Binding-site contacts:
Ligand atom C1 contacts residue ASN75 of chain 1.A at 3.4 Å.
Ligand atom C7 contacts residue ASN75 of chain 1.A at 4.4 Å.
Ligand atom O5 contacts residue ASN75 of chain 1.A at 3.5 Å (h-bond).
Ligand atom C2 contacts residue ASN75 of chain 1.A at 4.5 Å.
Ligand atom O7 contacts residue ASN75 of chain 1.A at 3.8 Å.

Sequence of chain 1.A:
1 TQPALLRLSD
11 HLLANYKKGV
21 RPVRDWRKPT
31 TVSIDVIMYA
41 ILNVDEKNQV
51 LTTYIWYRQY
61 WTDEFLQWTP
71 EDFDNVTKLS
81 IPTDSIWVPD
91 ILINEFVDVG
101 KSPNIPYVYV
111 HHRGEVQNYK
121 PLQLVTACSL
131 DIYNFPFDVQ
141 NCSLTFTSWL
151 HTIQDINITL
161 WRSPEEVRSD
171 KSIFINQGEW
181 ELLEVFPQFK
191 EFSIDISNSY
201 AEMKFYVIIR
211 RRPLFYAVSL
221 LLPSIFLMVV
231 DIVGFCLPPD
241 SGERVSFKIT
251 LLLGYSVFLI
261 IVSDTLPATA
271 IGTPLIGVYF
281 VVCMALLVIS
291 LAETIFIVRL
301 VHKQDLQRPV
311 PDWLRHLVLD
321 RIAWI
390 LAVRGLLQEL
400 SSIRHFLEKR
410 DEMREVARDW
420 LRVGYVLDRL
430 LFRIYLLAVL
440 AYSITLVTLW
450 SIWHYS

This protein binds this small molecule.
Small molecule (SMILES): CC(=O)N[C@H]1[C@H](O[C@H]2[C@H](O)[C@@H](NC(C)=O)CO[C@@H]2CO)O[C@H](CO)[C@@H](O)[C@@H]1O